This protein binds this small molecule.
Small molecule (SMILES): Cn1ncc(C(=O)N2CCOCC2)c1C(=O)Nc1cc2nc(-c3ccccc3)cn2cc1C#N

Binding-site contacts:
Ligand atom C3 contacts residue TYR247 of chain 1.B at 3.3 Å (hydrophobic).
Ligand atom C28 contacts residue TYR78 of chain 1.B at 3.7 Å (hydrophobic).
Ligand atom N20 contacts residue LEU189 of chain 1.B at 3.8 Å.
Ligand atom N20 contacts residue PHE283 of chain 1.B at 3.2 Å.
Ligand atom C11 contacts residue GLY279 of chain 1.B at 3.6 Å.
Ligand atom C3 contacts residue MET267 of chain 1.B at 3.7 Å (hydrophobic).
Ligand atom C32 contacts residue GLU275 of chain 1.B at 3.5 Å.
Ligand atom C25 contacts residue ILE246 of chain 1.B at 3.6 Å (hydrophobic).
Ligand atom C7 contacts residue PHE283 of chain 1.B at 3.6 Å (hydrophobic).
Ligand atom C30 contacts residue MET267 of chain 1.B at 3.8 Å (hydrophobic).
Ligand atom C14 contacts residue MET267 of chain 1.B at 3.2 Å (hydrophobic).
Ligand atom N4 contacts residue MET267 of chain 1.B at 3.4 Å (h-bond).
Ligand atom C30 contacts residue TYR247 of chain 1.B at 3.8 Å (hydrophobic).
Ligand atom C7 contacts residue MET267 of chain 1.B at 3.5 Å (hydrophobic).
Ligand atom C16 contacts residue MET267 of chain 1.B at 3.6 Å (hydrophobic).
Ligand atom C34 contacts residue GLU275 of chain 1.B at 3.5 Å.
Ligand atom C11 contacts residue TYR247 of chain 1.B at 3.7 Å (hydrophobic).
Ligand atom C23 contacts residue MET267 of chain 1.B at 3.7 Å (hydrophobic).
Ligand atom N12 contacts residue PHE283 of chain 1.B at 3.5 Å.
Ligand atom C33 contacts residue PRO266 of chain 1.B at 3.5 Å (hydrophobic).
Ligand atom O21 contacts residue GLN280 of chain 1.B at 2.9 Å (h-bond).
Ligand atom C8 contacts residue TYR247 of chain 1.B at 3.4 Å (hydrophobic).
Ligand atom N12 contacts residue ILE246 of chain 1.B at 3.4 Å.
Ligand atom C2 contacts residue PHE283 of chain 1.B at 3.5 Å (hydrophobic).
Ligand atom C11 contacts residue MET267 of chain 1.B at 3.7 Å (hydrophobic).
Ligand atom C15 contacts residue LEU229 of chain 1.B at 3.6 Å (hydrophobic).
Ligand atom N13 contacts residue ILE246 of chain 1.B at 3.4 Å.
Ligand atom C23 contacts residue GLY279 of chain 1.B at 3.5 Å.
Ligand atom N17 contacts residue PHE283 of chain 1.B at 3.4 Å.
Ligand atom C25 contacts residue PHE283 of chain 1.B at 3.7 Å (hydrophobic).
Ligand atom O24 contacts residue HIS79 of chain 1.B at 3.4 Å.
Ligand atom C25 contacts residue VAL232 of chain 1.B at 3.7 Å (hydrophobic).
Ligand atom C1 contacts residue PHE283 of chain 1.B at 3.7 Å (hydrophobic).
Ligand atom N6 contacts residue TYR247 of chain 1.B at 2.6 Å (h-bond).
Ligand atom C28 contacts residue HIS79 of chain 1.B at 3.5 Å.
Ligand atom C8 contacts residue GLN280 of chain 1.B at 3.6 Å.
Ligand atom C10 contacts residue PHE283 of chain 1.B at 3.7 Å (hydrophobic).
Ligand atom O22 contacts residue PHE283 of chain 1.B at 3.6 Å.
Ligand atom C25 contacts residue GLN280 of chain 1.B at 3.6 Å.
Ligand atom C19 contacts residue PHE283 of chain 1.B at 3.1 Å (hydrophobic).

Sequence of chain 1.B:
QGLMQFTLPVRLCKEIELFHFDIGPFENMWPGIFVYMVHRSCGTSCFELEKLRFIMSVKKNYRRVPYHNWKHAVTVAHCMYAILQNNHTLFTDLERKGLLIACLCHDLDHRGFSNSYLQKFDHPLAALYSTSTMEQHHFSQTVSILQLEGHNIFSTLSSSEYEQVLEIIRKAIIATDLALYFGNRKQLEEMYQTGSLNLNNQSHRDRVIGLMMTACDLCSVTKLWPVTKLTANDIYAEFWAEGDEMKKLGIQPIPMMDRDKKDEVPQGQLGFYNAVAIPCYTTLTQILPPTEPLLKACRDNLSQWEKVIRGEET